Binding-site contacts:
Ligand atom O5 contacts residue ASN74 of chain 1.F at 2.4 Å (h-bond).
Ligand atom C5 contacts residue GLU112 of chain 1.F at 4.1 Å.
Ligand atom C6 contacts residue GLU112 of chain 1.F at 3.3 Å.
Ligand atom C4 contacts residue ASN74 of chain 1.F at 4.2 Å.
Ligand atom C7 contacts residue ASN74 of chain 1.F at 3.9 Å.
Ligand atom C1 contacts residue ASN74 of chain 1.F at 1.4 Å.
Ligand atom C5 contacts residue ASN74 of chain 1.F at 3.7 Å.
Ligand atom C4 contacts residue PHE113 of chain 1.F at 4.5 Å (hydrophobic).
Ligand atom C5 contacts residue ILE114 of chain 1.F at 3.9 Å (hydrophobic).
Ligand atom C1 contacts residue PHE113 of chain 1.F at 4.2 Å (hydrophobic).
Ligand atom O6 contacts residue GLU112 of chain 1.F at 3.7 Å.
Ligand atom C5 contacts residue PHE113 of chain 1.F at 4.0 Å (hydrophobic).
Ligand atom C6 contacts residue ILE114 of chain 1.F at 3.5 Å (hydrophobic).
Ligand atom N2 contacts residue ASN74 of chain 1.F at 2.9 Å (h-bond).
Ligand atom C1 contacts residue GLU112 of chain 1.F at 4.3 Å.
Ligand atom C2 contacts residue ASN74 of chain 1.F at 2.5 Å.
Ligand atom C8 contacts residue GLN73 of chain 1.F at 3.9 Å.
Ligand atom O5 contacts residue GLU112 of chain 1.F at 3.6 Å.
Ligand atom C8 contacts residue ASN74 of chain 1.F at 4.3 Å.
Ligand atom C3 contacts residue ASN74 of chain 1.F at 3.8 Å.
Ligand atom C3 contacts residue PHE113 of chain 1.F at 4.1 Å (hydrophobic).

A small-molecule ligand and the protein it binds are described below.
Small molecule (SMILES): CC(=O)N[C@@H]1[C@@H](O)[C@H](O)[C@@H](CO)O[C@H]1O

Sequence of chain 1.F:
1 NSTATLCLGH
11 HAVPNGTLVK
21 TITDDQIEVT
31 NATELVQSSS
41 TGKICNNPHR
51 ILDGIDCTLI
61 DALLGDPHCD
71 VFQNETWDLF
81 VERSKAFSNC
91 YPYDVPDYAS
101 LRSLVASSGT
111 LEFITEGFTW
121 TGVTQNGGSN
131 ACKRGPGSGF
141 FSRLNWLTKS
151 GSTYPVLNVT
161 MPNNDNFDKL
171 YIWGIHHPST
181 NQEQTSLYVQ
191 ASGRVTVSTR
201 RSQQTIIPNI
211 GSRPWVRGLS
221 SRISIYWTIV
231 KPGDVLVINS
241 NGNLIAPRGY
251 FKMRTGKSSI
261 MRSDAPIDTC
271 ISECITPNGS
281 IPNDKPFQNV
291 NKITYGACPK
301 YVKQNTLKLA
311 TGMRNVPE